Binding-site contacts:
Ligand atom C8 contacts residue LYS62 of chain 2.B at 3.8 Å.
Ligand atom N2 contacts residue ILE355 of chain 2.B at 4.0 Å.
Ligand atom C8 contacts residue ILE355 of chain 2.B at 3.9 Å (hydrophobic).
Ligand atom C1 contacts residue ILE355 of chain 2.B at 4.3 Å (hydrophobic).
Ligand atom C5 contacts residue ASN65 of chain 2.B at 3.6 Å.
Ligand atom O7 contacts residue ASN65 of chain 2.B at 3.1 Å (h-bond).
Ligand atom C3 contacts residue ASN65 of chain 2.B at 3.7 Å.
Ligand atom C7 contacts residue ASN65 of chain 2.B at 3.3 Å.
Ligand atom O5 contacts residue ASN65 of chain 2.B at 2.3 Å (h-bond).
Ligand atom C1 contacts residue ASN65 of chain 2.B at 1.4 Å.
Ligand atom C7 contacts residue LYS62 of chain 2.B at 4.1 Å.
Ligand atom O7 contacts residue LYS62 of chain 2.B at 3.6 Å.
Ligand atom C2 contacts residue ASN65 of chain 2.B at 2.4 Å.
Ligand atom C7 contacts residue ILE355 of chain 2.B at 4.0 Å (hydrophobic).
Ligand atom C4 contacts residue ASN65 of chain 2.B at 4.2 Å.
Ligand atom N2 contacts residue ASN65 of chain 2.B at 3.0 Å (h-bond).
Ligand atom C8 contacts residue ILE386 of chain 2.B at 3.6 Å (hydrophobic).

Sequence of chain 2.B:
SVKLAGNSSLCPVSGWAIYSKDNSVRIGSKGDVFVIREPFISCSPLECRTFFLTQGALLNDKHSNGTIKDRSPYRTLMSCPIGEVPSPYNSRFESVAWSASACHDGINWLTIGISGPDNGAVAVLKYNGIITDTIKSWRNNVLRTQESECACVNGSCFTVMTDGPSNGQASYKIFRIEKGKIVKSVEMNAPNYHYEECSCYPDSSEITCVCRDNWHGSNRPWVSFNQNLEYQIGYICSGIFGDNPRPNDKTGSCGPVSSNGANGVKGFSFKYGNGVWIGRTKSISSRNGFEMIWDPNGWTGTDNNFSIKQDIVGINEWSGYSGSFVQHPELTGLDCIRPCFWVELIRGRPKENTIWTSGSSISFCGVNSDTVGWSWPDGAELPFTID

The protein below binds the small molecule below.
Small molecule (SMILES): CC(=O)N[C@H]1[C@H](O[C@H]2[C@H](O)[C@@H](NC(C)=O)CO[C@@H]2CO)O[C@H](CO)[C@@H](O[C@@H]2O[C@H](CO)[C@@H](O)[C@H](O[C@H]3O[C@H](CO)[C@@H](O)[C@H](O)[C@@H]3O)[C@@H]2O)[C@@H]1O